This protein binds this small molecule.
Small molecule (SMILES): CC(=O)N[C@@H]1[C@@H](O)[C@H](O)[C@@H](CO)O[C@H]1O

Binding-site contacts:
Ligand atom O3 contacts residue ASN67 of chain 30.E at 4.4 Å.
Ligand atom C5 contacts residue TYR60 of chain 30.G at 4.2 Å (hydrophobic).
Ligand atom C3 contacts residue ASN67 of chain 30.E at 3.8 Å.
Ligand atom O7 contacts residue MET118 of chain 30.E at 3.9 Å.
Ligand atom O6 contacts residue GLN65 of chain 30.G at 4.2 Å.
Ligand atom C2 contacts residue GLN65 of chain 30.G at 3.4 Å.
Ligand atom O3 contacts residue ASP66 of chain 30.G at 3.8 Å.
Ligand atom C8 contacts residue ASN67 of chain 30.E at 3.6 Å.
Ligand atom C6 contacts residue ASP66 of chain 30.G at 4.2 Å.
Ligand atom C1 contacts residue GLN65 of chain 30.G at 3.7 Å.
Ligand atom C5 contacts residue ASN67 of chain 30.E at 3.6 Å.
Ligand atom C8 contacts residue GLN65 of chain 30.G at 3.5 Å.
Ligand atom N2 contacts residue GLN65 of chain 30.G at 4.5 Å.
Ligand atom C4 contacts residue ASN67 of chain 30.E at 4.2 Å.
Ligand atom C7 contacts residue ASN67 of chain 30.E at 3.6 Å.
Ligand atom C6 contacts residue GLN65 of chain 30.G at 4.1 Å.
Ligand atom C4 contacts residue ASP66 of chain 30.G at 3.8 Å.
Ligand atom O5 contacts residue GLN65 of chain 30.G at 3.9 Å.
Ligand atom O3 contacts residue GLN65 of chain 30.G at 3.2 Å.
Ligand atom O7 contacts residue ARG89 of chain 30.E at 4.0 Å.
Ligand atom C2 contacts residue ASN67 of chain 30.E at 2.5 Å.
Ligand atom C1 contacts residue ASN67 of chain 30.E at 1.4 Å.
Ligand atom O5 contacts residue ASN67 of chain 30.E at 2.4 Å (h-bond).
Ligand atom C3 contacts residue GLN65 of chain 30.G at 4.1 Å.
Ligand atom O4 contacts residue ASP66 of chain 30.G at 4.2 Å.
Ligand atom O5 contacts residue TYR60 of chain 30.G at 3.5 Å.
Ligand atom C6 contacts residue TYR60 of chain 30.G at 3.8 Å (hydrophobic).
Ligand atom C3 contacts residue ASP66 of chain 30.G at 4.3 Å.
Ligand atom N2 contacts residue ASN67 of chain 30.E at 3.1 Å (h-bond).
Ligand atom O6 contacts residue ASP66 of chain 30.G at 2.8 Å (salt-bridge).
Ligand atom O7 contacts residue ASN67 of chain 30.E at 4.1 Å.

Sequence of chain 30.E:
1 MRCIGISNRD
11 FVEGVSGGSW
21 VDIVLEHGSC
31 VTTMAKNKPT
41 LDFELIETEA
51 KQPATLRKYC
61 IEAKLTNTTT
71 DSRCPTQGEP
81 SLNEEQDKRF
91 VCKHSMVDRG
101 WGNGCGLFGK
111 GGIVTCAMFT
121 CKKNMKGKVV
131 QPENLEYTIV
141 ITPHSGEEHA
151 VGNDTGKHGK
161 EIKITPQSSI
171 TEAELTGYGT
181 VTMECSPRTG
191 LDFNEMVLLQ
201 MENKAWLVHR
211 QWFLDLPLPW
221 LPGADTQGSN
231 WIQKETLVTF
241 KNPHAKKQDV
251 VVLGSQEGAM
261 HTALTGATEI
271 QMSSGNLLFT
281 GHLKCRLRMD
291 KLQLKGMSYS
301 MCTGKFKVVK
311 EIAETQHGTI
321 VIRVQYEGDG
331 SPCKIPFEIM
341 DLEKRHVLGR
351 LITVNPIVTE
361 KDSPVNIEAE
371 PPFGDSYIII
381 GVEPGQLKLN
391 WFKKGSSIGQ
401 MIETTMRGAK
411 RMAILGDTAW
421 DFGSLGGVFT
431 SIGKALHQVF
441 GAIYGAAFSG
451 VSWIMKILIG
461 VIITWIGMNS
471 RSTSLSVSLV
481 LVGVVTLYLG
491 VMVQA

Sequence of chain 30.G:
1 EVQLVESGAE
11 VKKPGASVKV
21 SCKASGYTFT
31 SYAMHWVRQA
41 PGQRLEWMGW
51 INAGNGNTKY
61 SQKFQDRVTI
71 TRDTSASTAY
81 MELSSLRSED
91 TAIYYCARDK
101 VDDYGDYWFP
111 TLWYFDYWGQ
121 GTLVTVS